Binding-site contacts:
Ligand atom C8 contacts residue ARG76 of chain 1.D at 4.3 Å.
Ligand atom N2 contacts residue ASN78 of chain 1.D at 2.9 Å (h-bond).
Ligand atom C4 contacts residue ASN78 of chain 1.D at 4.2 Å.
Ligand atom C7 contacts residue ARG76 of chain 1.D at 4.1 Å.
Ligand atom C5 contacts residue ASN78 of chain 1.D at 3.7 Å.
Ligand atom C1 contacts residue ASN78 of chain 1.D at 1.4 Å.
Ligand atom O7 contacts residue ASN78 of chain 1.D at 3.7 Å.
Ligand atom C3 contacts residue ASN78 of chain 1.D at 3.8 Å.
Ligand atom C2 contacts residue ASN78 of chain 1.D at 2.5 Å.
Ligand atom O7 contacts residue ARG76 of chain 1.D at 3.6 Å.
Ligand atom C7 contacts residue ASN78 of chain 1.D at 3.5 Å.
Ligand atom O5 contacts residue ASN78 of chain 1.D at 2.4 Å (h-bond).

This protein binds this small molecule.
Small molecule (SMILES): CC(=O)N[C@@H]1[C@@H](O)[C@H](O)[C@@H](CO)O[C@H]1O

Sequence of chain 1.D:
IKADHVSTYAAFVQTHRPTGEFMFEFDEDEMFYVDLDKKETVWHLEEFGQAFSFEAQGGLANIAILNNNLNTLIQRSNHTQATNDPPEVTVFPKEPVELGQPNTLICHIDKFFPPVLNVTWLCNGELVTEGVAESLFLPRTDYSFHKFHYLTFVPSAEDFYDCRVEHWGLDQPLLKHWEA